Sequence of chain 1.B:
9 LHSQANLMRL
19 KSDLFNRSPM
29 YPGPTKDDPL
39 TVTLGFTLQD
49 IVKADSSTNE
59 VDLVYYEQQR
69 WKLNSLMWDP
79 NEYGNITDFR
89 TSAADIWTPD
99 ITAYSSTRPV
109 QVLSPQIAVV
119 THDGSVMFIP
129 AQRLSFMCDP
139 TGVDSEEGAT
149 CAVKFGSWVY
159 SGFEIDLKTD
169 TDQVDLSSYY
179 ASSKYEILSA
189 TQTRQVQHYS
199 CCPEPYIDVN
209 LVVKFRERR

Sequence of chain 1.A:
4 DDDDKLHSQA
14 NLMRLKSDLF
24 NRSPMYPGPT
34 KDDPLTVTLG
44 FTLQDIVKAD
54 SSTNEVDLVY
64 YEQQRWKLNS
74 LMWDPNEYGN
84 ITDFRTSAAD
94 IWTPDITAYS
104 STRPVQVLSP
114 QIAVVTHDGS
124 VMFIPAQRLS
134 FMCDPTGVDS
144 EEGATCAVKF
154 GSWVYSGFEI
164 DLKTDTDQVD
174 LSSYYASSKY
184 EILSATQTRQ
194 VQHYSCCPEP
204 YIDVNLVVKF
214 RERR

A small-molecule ligand and the protein it binds are described below.
Small molecule (SMILES): Nc1nc(Cl)cc(N(Cc2cccnc2)Cc2cccnc2)n1

Binding-site contacts:
Ligand atom CAO contacts residue SER155 of chain 1.B at 4.2 Å.
Ligand atom NAU contacts residue MET125 of chain 1.A at 3.4 Å.
Ligand atom CAT contacts residue ILE127 of chain 1.A at 4.0 Å (hydrophobic).
Ligand atom CAW contacts residue VAL157 of chain 1.B at 3.6 Å (hydrophobic).
Ligand atom NAP contacts residue TYR102 of chain 1.B at 3.7 Å.
Ligand atom C5 contacts residue ILE127 of chain 1.A at 3.7 Å (hydrophobic).
Ligand atom CAI contacts residue TRP156 of chain 1.B at 3.3 Å (hydrophobic).
Ligand atom CAV contacts residue VAL157 of chain 1.B at 3.9 Å (hydrophobic).
Ligand atom CAR contacts residue ILE127 of chain 1.A at 4.2 Å (hydrophobic).
Ligand atom CAK contacts residue TRP156 of chain 1.B at 3.6 Å (hydrophobic).
Ligand atom CL6 contacts residue TYR64 of chain 1.A at 3.8 Å.
Ligand atom CAW contacts residue ILE127 of chain 1.A at 3.8 Å (hydrophobic).
Ligand atom CAW contacts residue TRP156 of chain 1.B at 3.8 Å (hydrophobic).
Ligand atom C2 contacts residue ILE127 of chain 1.A at 3.7 Å (hydrophobic).
Ligand atom CL6 contacts residue THR45 of chain 1.A at 3.8 Å.
Ligand atom NAH contacts residue ILE127 of chain 1.A at 4.3 Å.
Ligand atom CAO contacts residue TRP156 of chain 1.B at 3.5 Å (hydrophobic).
Ligand atom C6 contacts residue ILE127 of chain 1.A at 3.8 Å (hydrophobic).
Ligand atom CAL contacts residue TYR102 of chain 1.B at 4.3 Å (hydrophobic).
Ligand atom N3 contacts residue ILE127 of chain 1.A at 3.6 Å.
Ligand atom CAV contacts residue VAL117 of chain 1.A at 4.2 Å (hydrophobic).
Ligand atom CAS contacts residue ILE127 of chain 1.A at 4.0 Å (hydrophobic).
Ligand atom CAN contacts residue TRP156 of chain 1.B at 3.2 Å (hydrophobic).
Ligand atom CAV contacts residue MET125 of chain 1.A at 3.9 Å (hydrophobic).
Ligand atom NAA contacts residue GLN66 of chain 1.A at 4.2 Å.
Ligand atom NAH contacts residue TRP156 of chain 1.B at 3.7 Å.
Ligand atom CAV contacts residue ILE127 of chain 1.A at 4.0 Å (hydrophobic).
Ligand atom CAT contacts residue TRP156 of chain 1.B at 3.4 Å (hydrophobic).
Ligand atom C4 contacts residue ILE127 of chain 1.A at 3.6 Å (hydrophobic).
Ligand atom CAQ contacts residue TYR102 of chain 1.B at 3.5 Å (hydrophobic).
Ligand atom CAV contacts residue ILE115 of chain 1.A at 4.1 Å (hydrophobic).
Ligand atom CAL contacts residue TRP156 of chain 1.B at 4.2 Å (hydrophobic).
Ligand atom CAT contacts residue VAL157 of chain 1.B at 4.0 Å (hydrophobic).
Ligand atom CAJ contacts residue TRP156 of chain 1.B at 3.8 Å (hydrophobic).
Ligand atom CAS contacts residue TRP156 of chain 1.B at 3.5 Å (hydrophobic).
Ligand atom CAW contacts residue ILE115 of chain 1.A at 4.3 Å (hydrophobic).
Ligand atom NAU contacts residue VAL117 of chain 1.A at 3.5 Å.
Ligand atom NAP contacts residue SER155 of chain 1.B at 4.2 Å.
Ligand atom N1 contacts residue ILE127 of chain 1.A at 3.8 Å.
Ligand atom CAR contacts residue MET125 of chain 1.A at 3.5 Å (hydrophobic).